Sequence of chain 1.A:
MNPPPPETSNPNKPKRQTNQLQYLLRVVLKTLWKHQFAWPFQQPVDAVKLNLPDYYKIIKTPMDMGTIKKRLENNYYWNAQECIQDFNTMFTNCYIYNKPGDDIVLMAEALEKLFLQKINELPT

Binding-site contacts:
Ligand atom C15 contacts residue TRP39 of chain 1.A at 4.0 Å (hydrophobic).
Ligand atom C8 contacts residue LEU52 of chain 1.A at 4.0 Å (hydrophobic).
Ligand atom O11 contacts residue ASN98 of chain 1.A at 3.1 Å (h-bond).
Ligand atom C7 contacts residue LEU52 of chain 1.A at 4.0 Å (hydrophobic).
Ligand atom O11 contacts residue TYR97 of chain 1.A at 4.0 Å.
Ligand atom N12 contacts residue TYR97 of chain 1.A at 3.6 Å.
Ligand atom N10 contacts residue ILE104 of chain 1.A at 3.8 Å.
Ligand atom C3 contacts residue ILE104 of chain 1.A at 4.2 Å (hydrophobic).
Ligand atom C3 contacts residue VAL45 of chain 1.A at 3.6 Å (hydrophobic).
Ligand atom C6 contacts residue ILE104 of chain 1.A at 3.9 Å (hydrophobic).
Ligand atom C4 contacts residue ASN98 of chain 1.A at 4.0 Å.
Ligand atom C5 contacts residue LEU52 of chain 1.A at 4.2 Å (hydrophobic).
Ligand atom N10 contacts residue ASN98 of chain 1.A at 3.3 Å (h-bond).
Ligand atom C16 contacts residue LEU50 of chain 1.A at 3.9 Å (hydrophobic).
Ligand atom C9 contacts residue TYR97 of chain 1.A at 4.0 Å (hydrophobic).
Ligand atom F13 contacts residue LEU50 of chain 1.A at 3.4 Å.
Ligand atom O11 contacts residue ILE104 of chain 1.A at 4.2 Å.
Ligand atom C6 contacts residue LEU52 of chain 1.A at 4.1 Å (hydrophobic).
Ligand atom C1 contacts residue LEU50 of chain 1.A at 4.0 Å (hydrophobic).
Ligand atom C9 contacts residue LEU52 of chain 1.A at 4.2 Å (hydrophobic).
Ligand atom C16 contacts residue TRP39 of chain 1.A at 3.8 Å (hydrophobic).
Ligand atom F13 contacts residue PRO40 of chain 1.A at 3.7 Å.
Ligand atom N12 contacts residue ASN98 of chain 1.A at 2.6 Å (h-bond).
Ligand atom C2 contacts residue PRO40 of chain 1.A at 3.5 Å (hydrophobic).
Ligand atom C5 contacts residue ASN98 of chain 1.A at 4.1 Å.
Ligand atom N12 contacts residue ILE104 of chain 1.A at 4.0 Å.
Ligand atom C9 contacts residue ASN98 of chain 1.A at 3.6 Å.
Ligand atom C5 contacts residue ILE104 of chain 1.A at 3.7 Å (hydrophobic).
Ligand atom C2 contacts residue ILE104 of chain 1.A at 4.1 Å (hydrophobic).
Ligand atom C9 contacts residue ILE104 of chain 1.A at 3.9 Å (hydrophobic).
Ligand atom N10 contacts residue TYR97 of chain 1.A at 3.9 Å.
Ligand atom O11 contacts residue TYR55 of chain 1.A at 4.0 Å.
Ligand atom C1 contacts residue ILE104 of chain 1.A at 4.0 Å (hydrophobic).
Ligand atom C1 contacts residue PRO40 of chain 1.A at 4.0 Å (hydrophobic).
Ligand atom N10 contacts residue LEU52 of chain 1.A at 4.2 Å.
Ligand atom O11 contacts residue CYS94 of chain 1.A at 4.0 Å.
Ligand atom C18 contacts residue LEU50 of chain 1.A at 3.6 Å (hydrophobic).
Ligand atom C2 contacts residue VAL45 of chain 1.A at 3.8 Å (hydrophobic).
Ligand atom N17 contacts residue LEU50 of chain 1.A at 3.4 Å.
Ligand atom C4 contacts residue ILE104 of chain 1.A at 3.8 Å (hydrophobic).

The small molecule below binds the protein below.
Small molecule (SMILES): Nc1cc(-n2ccnc2)c2c(F)ccc(O)c2n1